Sequence of chain 4.A:
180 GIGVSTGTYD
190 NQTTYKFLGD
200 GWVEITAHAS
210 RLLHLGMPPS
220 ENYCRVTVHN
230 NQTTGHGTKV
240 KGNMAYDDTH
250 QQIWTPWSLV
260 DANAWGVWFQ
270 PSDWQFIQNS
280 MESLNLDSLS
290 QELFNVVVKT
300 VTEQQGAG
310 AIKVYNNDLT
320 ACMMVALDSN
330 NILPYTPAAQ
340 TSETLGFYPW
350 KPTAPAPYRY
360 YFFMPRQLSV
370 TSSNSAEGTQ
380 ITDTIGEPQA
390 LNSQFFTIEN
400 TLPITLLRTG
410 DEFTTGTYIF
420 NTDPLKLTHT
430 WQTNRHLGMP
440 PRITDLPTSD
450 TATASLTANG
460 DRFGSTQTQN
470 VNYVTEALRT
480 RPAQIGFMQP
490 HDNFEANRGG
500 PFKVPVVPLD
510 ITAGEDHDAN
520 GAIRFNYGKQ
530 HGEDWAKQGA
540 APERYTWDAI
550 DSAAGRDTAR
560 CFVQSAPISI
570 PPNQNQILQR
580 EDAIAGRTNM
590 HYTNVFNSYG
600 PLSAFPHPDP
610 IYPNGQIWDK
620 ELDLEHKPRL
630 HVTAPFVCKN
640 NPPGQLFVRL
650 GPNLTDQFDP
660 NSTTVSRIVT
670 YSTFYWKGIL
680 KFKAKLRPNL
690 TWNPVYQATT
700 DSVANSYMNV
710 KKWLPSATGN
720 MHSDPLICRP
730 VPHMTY

Binding-site contacts:
Ligand atom O2 contacts residue LEU197 of chain 4.A at 4.0 Å.
Ligand atom C3' contacts residue LYS682 of chain 4.A at 3.8 Å.
Ligand atom C4' contacts residue TRP201 of chain 4.A at 4.3 Å (hydrophobic).
Ligand atom C1' contacts residue TRP201 of chain 4.A at 4.5 Å (hydrophobic).
Ligand atom C6 contacts residue TRP201 of chain 4.A at 3.5 Å (hydrophobic).
Ligand atom O2 contacts residue TRP201 of chain 4.A at 4.3 Å.
Ligand atom N4 contacts residue TRP201 of chain 4.A at 3.8 Å.
Ligand atom O3' contacts residue LYS682 of chain 4.A at 3.1 Å (salt-bridge).
Ligand atom N3 contacts residue TRP201 of chain 4.A at 3.6 Å.
Ligand atom N4 contacts residue GLY198 of chain 4.A at 3.8 Å.
Ligand atom C2' contacts residue TRP201 of chain 4.A at 3.6 Å (hydrophobic).
Ligand atom C4 contacts residue TRP201 of chain 4.A at 3.3 Å (hydrophobic).
Ligand atom C2' contacts residue LYS682 of chain 4.A at 3.6 Å.
Ligand atom C5 contacts residue TRP201 of chain 4.A at 3.4 Å (hydrophobic).
Ligand atom N1 contacts residue TRP201 of chain 4.A at 4.0 Å.
Ligand atom O4' contacts residue TRP201 of chain 4.A at 4.5 Å.
Ligand atom C3' contacts residue TRP201 of chain 4.A at 4.1 Å (hydrophobic).
Ligand atom C5' contacts residue TRP201 of chain 4.A at 3.5 Å (hydrophobic).
Ligand atom N4 contacts residue ASP199 of chain 4.A at 4.0 Å.
Ligand atom OP1 contacts residue PRO423 of chain 4.A at 3.6 Å.
Ligand atom O5' contacts residue TRP201 of chain 4.A at 3.6 Å.
Ligand atom C2 contacts residue TRP201 of chain 4.A at 3.9 Å (hydrophobic).
Ligand atom O2 contacts residue LYS682 of chain 4.A at 4.2 Å.
Ligand atom C1' contacts residue LYS682 of chain 4.A at 4.5 Å.

The protein below binds the small molecule below.
Small molecule (SMILES): Nc1ccn([C@H]2C[C@H](O)[C@@H](COP(=O)(O)O)O2)c(=O)n1